Sequence of chain 40.C:
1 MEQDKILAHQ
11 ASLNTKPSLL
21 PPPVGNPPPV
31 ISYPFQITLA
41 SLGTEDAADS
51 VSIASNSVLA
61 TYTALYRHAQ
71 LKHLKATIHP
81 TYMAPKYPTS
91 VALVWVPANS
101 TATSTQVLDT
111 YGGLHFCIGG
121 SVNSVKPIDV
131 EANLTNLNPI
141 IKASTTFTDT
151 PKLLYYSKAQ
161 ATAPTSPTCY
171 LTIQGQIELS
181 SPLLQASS

Sequence of chain 39.C:
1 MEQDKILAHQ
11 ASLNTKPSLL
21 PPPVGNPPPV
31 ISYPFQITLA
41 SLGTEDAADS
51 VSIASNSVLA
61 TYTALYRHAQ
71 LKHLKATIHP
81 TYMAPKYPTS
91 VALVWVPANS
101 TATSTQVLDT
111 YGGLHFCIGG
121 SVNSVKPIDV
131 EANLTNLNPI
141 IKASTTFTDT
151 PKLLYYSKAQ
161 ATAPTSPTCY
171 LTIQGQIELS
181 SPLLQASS

Sequence of chain 39.D:
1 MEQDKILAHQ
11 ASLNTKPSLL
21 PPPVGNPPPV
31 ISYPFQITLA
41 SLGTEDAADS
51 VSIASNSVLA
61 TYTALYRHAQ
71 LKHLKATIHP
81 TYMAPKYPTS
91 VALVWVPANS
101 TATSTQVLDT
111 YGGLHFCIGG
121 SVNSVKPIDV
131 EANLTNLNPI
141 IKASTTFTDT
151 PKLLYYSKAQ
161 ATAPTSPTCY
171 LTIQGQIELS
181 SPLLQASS

A protein and the small-molecule ligand that binds it are described below.
Small molecule (SMILES): O=c1ccn([C@@H]2O[C@H](CO[P](=O)(O)O[C@H]3[C@@H](O)[C@H](n4ccc(=O)[nH]c4=O)O[C@@H]3COP(=O)(O)O)[C@@H](O)[C@H]2O)c(=O)[nH]1

Binding-site contacts:
Ligand atom N3 contacts residue VAL94 of chain 39.C at 2.3 Å.
Ligand atom C6 contacts residue GLY112 of chain 39.C at 2.2 Å.
Ligand atom O2' contacts residue TRP95 of chain 39.C at 2.5 Å.
Ligand atom C5 contacts residue GLY112 of chain 39.C at 2.6 Å.
Ligand atom N1 contacts residue GLY113 of chain 39.C at 2.8 Å.
Ligand atom C2 contacts residue GLY113 of chain 39.C at 2.8 Å.
Ligand atom O4 contacts residue VAL107 of chain 39.C at 1.8 Å.
Ligand atom OP1 contacts residue ASN136 of chain 39.C at 2.4 Å (h-bond).
Ligand atom O2 contacts residue LEU93 of chain 39.C at 1.9 Å (h-bond).
Ligand atom N3 contacts residue LEU114 of chain 39.C at 2.9 Å (h-bond).
Ligand atom N3 contacts residue GLY113 of chain 39.C at 2.1 Å.
Ligand atom C4 contacts residue VAL94 of chain 39.C at 2.8 Å (hydrophobic).
Ligand atom OP2 contacts residue ASN133 of chain 39.C at 2.5 Å.
Ligand atom C6 contacts residue GLY113 of chain 39.C at 1.8 Å.
Ligand atom N1 contacts residue VAL94 of chain 39.C at 1.9 Å.
Ligand atom C4 contacts residue LEU114 of chain 39.C at 2.8 Å (hydrophobic).
Ligand atom C5 contacts residue THR110 of chain 39.C at 2.9 Å.
Ligand atom C2 contacts residue VAL94 of chain 39.C at 1.7 Å (hydrophobic).
Ligand atom C2 contacts residue LEU93 of chain 39.C at 2.0 Å (hydrophobic).
Ligand atom C5 contacts residue VAL94 of chain 39.C at 2.5 Å (hydrophobic).
Ligand atom N3 contacts residue LEU93 of chain 39.C at 1.6 Å (h-bond).
Ligand atom O4 contacts residue GLU131 of chain 39.C at 2.6 Å (salt-bridge).
Ligand atom C1' contacts residue VAL94 of chain 39.C at 2.6 Å (hydrophobic).
Ligand atom C4' contacts residue TRP95 of chain 39.C at 3.0 Å (hydrophobic).
Ligand atom C6 contacts residue VAL94 of chain 39.C at 1.8 Å (hydrophobic).
Ligand atom O4' contacts residue TRP95 of chain 39.C at 2.8 Å (h-bond).
Ligand atom C4 contacts residue LEU93 of chain 39.C at 2.9 Å (hydrophobic).
Ligand atom O3' contacts residue GLU131 of chain 39.C at 2.8 Å (salt-bridge).
Ligand atom O4 contacts residue GLY113 of chain 39.C at 2.0 Å.
Ligand atom C4 contacts residue GLY113 of chain 39.C at 1.2 Å.
Ligand atom C6 contacts residue TYR111 of chain 39.C at 3.1 Å (hydrophobic).
Ligand atom C1' contacts residue TRP95 of chain 39.C at 2.4 Å (hydrophobic).
Ligand atom C4 contacts residue VAL107 of chain 39.C at 2.6 Å (hydrophobic).
Ligand atom O5' contacts residue ASN133 of chain 39.C at 2.9 Å (h-bond).
Ligand atom O2 contacts residue VAL94 of chain 39.C at 1.5 Å.
Ligand atom O4 contacts residue LEU114 of chain 39.C at 2.8 Å (h-bond).
Ligand atom O4' contacts residue VAL94 of chain 39.C at 2.7 Å.
Ligand atom C5 contacts residue GLY113 of chain 39.C at 1.2 Å.
Ligand atom N3 contacts residue VAL107 of chain 39.C at 2.9 Å.
Ligand atom N1 contacts residue GLY112 of chain 39.C at 2.9 Å (h-bond).